Sequence of chain 1.B:
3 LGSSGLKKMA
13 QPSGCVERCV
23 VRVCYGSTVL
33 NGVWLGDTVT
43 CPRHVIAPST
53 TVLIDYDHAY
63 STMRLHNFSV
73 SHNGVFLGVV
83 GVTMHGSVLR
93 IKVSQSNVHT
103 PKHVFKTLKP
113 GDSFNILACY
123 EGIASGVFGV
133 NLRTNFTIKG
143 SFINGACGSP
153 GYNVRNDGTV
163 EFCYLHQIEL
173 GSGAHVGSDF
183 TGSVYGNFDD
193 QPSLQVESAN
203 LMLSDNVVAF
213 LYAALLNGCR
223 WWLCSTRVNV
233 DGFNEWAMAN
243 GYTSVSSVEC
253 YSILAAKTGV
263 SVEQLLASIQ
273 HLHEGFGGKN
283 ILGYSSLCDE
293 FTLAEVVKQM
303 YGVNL

Binding-site contacts:
Ligand atom CB contacts residue SER195 of chain 1.A at 3.3 Å.
Ligand atom O contacts residue ILE170 of chain 1.A at 3.1 Å.
Ligand atom O contacts residue GLY173 of chain 1.A at 3.6 Å.
Ligand atom O contacts residue GLY147 of chain 1.A at 3.6 Å (h-bond).
Ligand atom O8 contacts residue PHE144 of chain 1.A at 3.6 Å.
Ligand atom C6 contacts residue LEU196 of chain 1.A at 3.6 Å (hydrophobic).
Ligand atom O contacts residue GLU171 of chain 1.A at 2.8 Å (salt-bridge).
Ligand atom C21 contacts residue HIS46 of chain 1.A at 3.7 Å.
Ligand atom N contacts residue CYS149 of chain 1.A at 3.0 Å (h-bond).
Ligand atom C20 contacts residue CYS149 of chain 1.A at 1.8 Å (hydrophobic).
Ligand atom C29 contacts residue GLU171 of chain 1.A at 3.7 Å.
Ligand atom C29 contacts residue HIS168 of chain 1.A at 3.5 Å.
Ligand atom C contacts residue VAL31 of chain 1.A at 3.1 Å (hydrophobic).
Ligand atom CD2 contacts residue ASP192 of chain 1.A at 3.7 Å.
Ligand atom N contacts residue GLN169 of chain 1.A at 3.0 Å (h-bond).
Ligand atom N contacts residue SER195 of chain 1.A at 3.5 Å (h-bond).
Ligand atom O contacts residue LEU32 of chain 1.A at 3.6 Å.
Ligand atom C contacts residue GLU171 of chain 1.A at 3.6 Å.
Ligand atom C contacts residue ILE170 of chain 1.A at 3.6 Å (hydrophobic).
Ligand atom O8 contacts residue HIS168 of chain 1.A at 2.5 Å (h-bond).
Ligand atom C25 contacts residue CYS149 of chain 1.A at 3.5 Å (hydrophobic).
Ligand atom O1 contacts residue LEU196 of chain 1.A at 3.7 Å.
Ligand atom C contacts residue CYS149 of chain 1.A at 3.5 Å (hydrophobic).
Ligand atom N contacts residue SER195 of chain 1.A at 2.9 Å (h-bond).
Ligand atom N6 contacts residue GLU171 of chain 1.A at 3.1 Å (salt-bridge).
Ligand atom N contacts residue LEU196 of chain 1.A at 3.7 Å.
Ligand atom O8 contacts residue GLU171 of chain 1.A at 3.6 Å.
Ligand atom CD2 contacts residue GLN169 of chain 1.A at 3.7 Å.
Ligand atom CA contacts residue CYS149 of chain 1.A at 2.9 Å (hydrophobic).
Ligand atom N6 contacts residue PHE144 of chain 1.A at 3.2 Å (h-bond).
Ligand atom CA contacts residue GLN169 of chain 1.A at 3.5 Å.
Ligand atom CB contacts residue ILE170 of chain 1.A at 3.6 Å (hydrophobic).
Ligand atom CA contacts residue GLU171 of chain 1.A at 3.5 Å.
Ligand atom CA contacts residue SER195 of chain 1.A at 3.7 Å.
Ligand atom O contacts residue PRO194 of chain 1.A at 3.4 Å.
Ligand atom C21 contacts residue CYS149 of chain 1.A at 2.0 Å (hydrophobic).
Ligand atom O contacts residue LEU3 of chain 1.B at 3.7 Å.
Ligand atom C contacts residue GLN169 of chain 1.A at 3.6 Å.
Ligand atom N contacts residue GLU171 of chain 1.A at 2.8 Å (salt-bridge).
Ligand atom CD2 contacts residue HIS46 of chain 1.A at 3.3 Å.

The small molecule below binds the protein below.
Small molecule (SMILES): Cc1cc(C(=O)N[C@@H](C)C(=O)N[C@H](C(=O)N[C@@H](CC(C)C)C(=O)N[C@H](/C=C\C(=O)OCc2ccccc2)C[C@@H]2CCNC2=O)C(C)C)no1

Sequence of chain 1.A:
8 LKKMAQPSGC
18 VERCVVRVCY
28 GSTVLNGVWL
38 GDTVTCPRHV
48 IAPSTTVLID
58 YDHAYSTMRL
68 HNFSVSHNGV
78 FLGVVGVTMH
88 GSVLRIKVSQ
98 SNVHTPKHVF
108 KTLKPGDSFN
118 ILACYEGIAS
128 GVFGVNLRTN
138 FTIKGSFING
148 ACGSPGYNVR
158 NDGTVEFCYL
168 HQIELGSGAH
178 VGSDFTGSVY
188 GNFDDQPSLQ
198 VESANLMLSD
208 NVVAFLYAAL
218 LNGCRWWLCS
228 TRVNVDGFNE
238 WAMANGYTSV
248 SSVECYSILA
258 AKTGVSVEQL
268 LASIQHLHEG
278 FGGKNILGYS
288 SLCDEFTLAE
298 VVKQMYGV